Sequence of chain 1.ID:
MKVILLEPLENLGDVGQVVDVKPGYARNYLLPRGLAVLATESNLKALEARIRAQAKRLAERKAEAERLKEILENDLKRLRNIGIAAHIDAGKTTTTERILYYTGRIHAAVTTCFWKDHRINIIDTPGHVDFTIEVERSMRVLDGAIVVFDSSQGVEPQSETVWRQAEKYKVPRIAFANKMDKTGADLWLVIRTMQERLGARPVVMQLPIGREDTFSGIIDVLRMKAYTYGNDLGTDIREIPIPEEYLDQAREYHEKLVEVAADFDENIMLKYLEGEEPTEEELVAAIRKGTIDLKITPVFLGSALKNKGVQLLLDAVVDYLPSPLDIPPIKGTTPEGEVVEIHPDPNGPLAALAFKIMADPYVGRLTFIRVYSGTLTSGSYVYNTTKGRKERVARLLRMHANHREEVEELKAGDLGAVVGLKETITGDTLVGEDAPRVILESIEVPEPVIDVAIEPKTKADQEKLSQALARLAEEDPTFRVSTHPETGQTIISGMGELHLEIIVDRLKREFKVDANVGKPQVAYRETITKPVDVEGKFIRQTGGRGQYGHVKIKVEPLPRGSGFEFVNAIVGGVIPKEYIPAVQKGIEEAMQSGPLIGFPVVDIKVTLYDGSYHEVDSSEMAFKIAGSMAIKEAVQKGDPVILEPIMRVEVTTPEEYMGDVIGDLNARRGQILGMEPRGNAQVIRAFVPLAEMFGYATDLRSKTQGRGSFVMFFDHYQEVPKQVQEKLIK

Binding-site contacts:
Ligand atom O2' contacts residue MG1 of chain 1.YZB at 3.9 Å.
Ligand atom C4' contacts residue ARG571 of chain 1.ID at 4.4 Å.
Ligand atom O2' contacts residue ARG571 of chain 1.ID at 3.9 Å.
Ligand atom O2' contacts residue GLY569 of chain 1.ID at 2.7 Å (h-bond).
Ligand atom O5' contacts residue MG1 of chain 1.NZB at 4.3 Å.
Ligand atom OP1 contacts residue MG1 of chain 1.HYB at 3.1 Å.
Ligand atom C2 contacts residue ASP643 of chain 1.ID at 4.2 Å.
Ligand atom O2 contacts residue GLY569 of chain 1.ID at 2.9 Å (h-bond).
Ligand atom O2 contacts residue GLY570 of chain 1.ID at 4.0 Å.
Ligand atom C4' contacts residue GLY570 of chain 1.ID at 4.3 Å.
Ligand atom C2' contacts residue GLY569 of chain 1.ID at 3.4 Å.
Ligand atom C2 contacts residue GLY569 of chain 1.ID at 3.9 Å.
Ligand atom N1 contacts residue GLY569 of chain 1.ID at 4.4 Å.
Ligand atom OP2 contacts residue MG1 of chain 1.NZB at 4.3 Å.
Ligand atom OP2 contacts residue MG1 of chain 1.NZB at 3.8 Å.
Ligand atom O4' contacts residue ARG571 of chain 1.ID at 4.4 Å.
Ligand atom C1' contacts residue GLY570 of chain 1.ID at 4.1 Å.
Ligand atom P contacts residue MG1 of chain 1.HYB at 4.5 Å.
Ligand atom N2 contacts residue ASP643 of chain 1.ID at 3.8 Å.
Ligand atom O4' contacts residue GLY569 of chain 1.ID at 4.4 Å.
Ligand atom O4' contacts residue GLY570 of chain 1.ID at 3.5 Å (h-bond).
Ligand atom C1' contacts residue GLY569 of chain 1.ID at 3.7 Å.
Ligand atom N3 contacts residue ASP643 of chain 1.ID at 3.6 Å.

This small molecule binds to this protein.
Small molecule (SMILES): Nc1nc(=O)c2ncn([C@@H]3O[C@H](CO[P](=O)(O)O[C@H]4[C@@H](O)[C@H](n5ccc(=O)[nH]c5=O)O[C@@H]4CO[P](=O)(O)O[C@H]4[C@@H](O)[C@H](n5cnc6c(N)ncnc65)O[C@@H]4CO[P](=O)(O)O[C@H]4[C@@H](O)[C@H](n5cnc6c(N)ncnc65)O[C@@H]4CO[P](=O)(O)O[C@H]4[C@@H](O)[C@H](n5cnc6c(N)ncnc65)O[C@@H]4COP(=O)=O)[C@@H](O)[C@H]3O)c2[nH]1